Binding-site contacts:
Ligand atom C1 contacts residue LEU661 of chain 1.A at 4.0 Å (hydrophobic).
Ligand atom C2 contacts residue ASN634 of chain 1.A at 3.8 Å.
Ligand atom C4 contacts residue ASN658 of chain 1.A at 4.3 Å.
Ligand atom C1 contacts residue ASN634 of chain 1.A at 3.5 Å.
Ligand atom C5 contacts residue LEU661 of chain 1.A at 4.3 Å (hydrophobic).
Ligand atom C3 contacts residue ASN658 of chain 1.A at 3.9 Å.
Ligand atom N2 contacts residue ASN658 of chain 1.A at 2.9 Å (h-bond).
Ligand atom C5 contacts residue ASN658 of chain 1.A at 3.7 Å.
Ligand atom O7 contacts residue ASN658 of chain 1.A at 3.6 Å (h-bond).
Ligand atom C7 contacts residue PHE656 of chain 1.A at 3.6 Å (hydrophobic).
Ligand atom C6 contacts residue ASN634 of chain 1.A at 4.2 Å.
Ligand atom O6 contacts residue ASN634 of chain 1.A at 3.2 Å.
Ligand atom C7 contacts residue ASN658 of chain 1.A at 3.4 Å.
Ligand atom C1 contacts residue ASN658 of chain 1.A at 1.5 Å.
Ligand atom O6 contacts residue LEU661 of chain 1.A at 4.1 Å.
Ligand atom C2 contacts residue ASN658 of chain 1.A at 2.5 Å.
Ligand atom O7 contacts residue PHE656 of chain 1.A at 3.1 Å.
Ligand atom O6 contacts residue LEU638 of chain 1.A at 4.0 Å.
Ligand atom C8 contacts residue ASN658 of chain 1.A at 3.7 Å.
Ligand atom C4 contacts residue ASN634 of chain 1.A at 4.1 Å.
Ligand atom O5 contacts residue ASN634 of chain 1.A at 3.0 Å (h-bond).
Ligand atom C8 contacts residue PHE656 of chain 1.A at 3.8 Å (hydrophobic).
Ligand atom O5 contacts residue LEU661 of chain 1.A at 3.7 Å.
Ligand atom C5 contacts residue ASN634 of chain 1.A at 3.9 Å.
Ligand atom O5 contacts residue ASN658 of chain 1.A at 2.4 Å (h-bond).

A small-molecule ligand and the protein it binds are described below.
Small molecule (SMILES): CC(=O)N[C@@H]1[C@@H](O)[C@H](O)[C@@H](CO)O[C@H]1O

Sequence of chain 1.A:
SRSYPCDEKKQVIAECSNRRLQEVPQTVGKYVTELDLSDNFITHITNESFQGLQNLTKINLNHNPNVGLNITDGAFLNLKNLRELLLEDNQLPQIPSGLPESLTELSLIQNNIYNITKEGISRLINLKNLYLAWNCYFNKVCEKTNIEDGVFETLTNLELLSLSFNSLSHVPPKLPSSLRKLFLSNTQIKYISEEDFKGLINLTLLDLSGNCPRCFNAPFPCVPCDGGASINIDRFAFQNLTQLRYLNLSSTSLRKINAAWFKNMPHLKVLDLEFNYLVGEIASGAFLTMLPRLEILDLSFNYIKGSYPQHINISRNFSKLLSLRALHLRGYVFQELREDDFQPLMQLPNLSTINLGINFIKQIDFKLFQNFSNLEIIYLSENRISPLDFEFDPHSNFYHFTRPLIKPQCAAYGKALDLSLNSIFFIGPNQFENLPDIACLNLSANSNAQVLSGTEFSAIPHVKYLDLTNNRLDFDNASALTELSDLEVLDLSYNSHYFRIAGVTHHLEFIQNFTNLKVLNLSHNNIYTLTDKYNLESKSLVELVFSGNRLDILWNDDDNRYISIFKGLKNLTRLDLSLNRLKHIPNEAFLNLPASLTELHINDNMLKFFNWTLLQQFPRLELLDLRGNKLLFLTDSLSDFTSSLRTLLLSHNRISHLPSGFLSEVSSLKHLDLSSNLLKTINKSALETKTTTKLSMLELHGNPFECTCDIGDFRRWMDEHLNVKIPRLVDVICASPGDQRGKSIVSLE